Binding-site contacts:
Ligand atom C1 contacts residue ASN202 of chain 1.A at 1.4 Å.
Ligand atom C2 contacts residue ASN202 of chain 1.A at 2.5 Å.
Ligand atom N2 contacts residue MET236 of chain 1.A at 3.8 Å.
Ligand atom C3 contacts residue ASN202 of chain 1.A at 3.8 Å.
Ligand atom C7 contacts residue ASN202 of chain 1.A at 3.6 Å.
Ligand atom O5 contacts residue THR204 of chain 1.A at 3.7 Å.
Ligand atom C5 contacts residue THR204 of chain 1.A at 4.2 Å.
Ligand atom C1 contacts residue THR204 of chain 1.A at 3.3 Å.
Ligand atom C7 contacts residue MET236 of chain 1.A at 4.2 Å (hydrophobic).
Ligand atom N2 contacts residue ASN202 of chain 1.A at 3.0 Å (h-bond).
Ligand atom C4 contacts residue ASN202 of chain 1.A at 4.2 Å.
Ligand atom C8 contacts residue MET236 of chain 1.A at 3.5 Å (hydrophobic).
Ligand atom O7 contacts residue ASN202 of chain 1.A at 3.8 Å.
Ligand atom O5 contacts residue ASN202 of chain 1.A at 2.3 Å (h-bond).
Ligand atom C5 contacts residue ASN202 of chain 1.A at 3.7 Å.

A small-molecule ligand and the protein it binds are described below.
Small molecule (SMILES): CC(=O)N[C@@H]1[C@@H](O)[C@H](O)[C@@H](CO)O[C@H]1O

Sequence of chain 1.A:
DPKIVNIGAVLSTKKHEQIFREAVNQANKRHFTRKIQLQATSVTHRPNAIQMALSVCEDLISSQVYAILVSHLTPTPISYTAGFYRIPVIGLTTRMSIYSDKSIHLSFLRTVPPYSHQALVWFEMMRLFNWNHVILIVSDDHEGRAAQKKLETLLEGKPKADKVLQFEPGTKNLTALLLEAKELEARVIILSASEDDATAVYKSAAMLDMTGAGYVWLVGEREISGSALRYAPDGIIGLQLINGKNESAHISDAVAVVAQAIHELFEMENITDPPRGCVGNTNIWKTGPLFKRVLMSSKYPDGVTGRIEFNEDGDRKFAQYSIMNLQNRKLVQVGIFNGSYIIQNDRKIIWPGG